Binding-site contacts:
Ligand atom C5 contacts residue ASN385 of chain 1.A at 3.6 Å.
Ligand atom C1 contacts residue SER387 of chain 1.A at 4.0 Å.
Ligand atom O6 contacts residue PRO313 of chain 1.A at 3.0 Å (h-bond).
Ligand atom C6 contacts residue PRO313 of chain 1.A at 3.8 Å (hydrophobic).
Ligand atom C1 contacts residue ASN385 of chain 1.A at 1.4 Å.
Ligand atom C2 contacts residue GLN388 of chain 1.A at 4.4 Å.
Ligand atom C1 contacts residue GLN388 of chain 1.A at 3.8 Å.
Ligand atom C8 contacts residue ASN385 of chain 1.A at 4.0 Å.
Ligand atom C3 contacts residue ASN385 of chain 1.A at 3.6 Å.
Ligand atom C2 contacts residue ASN385 of chain 1.A at 2.3 Å.
Ligand atom O5 contacts residue GLN388 of chain 1.A at 3.0 Å (h-bond).
Ligand atom O6 contacts residue GLN388 of chain 1.A at 2.8 Å (h-bond).
Ligand atom O5 contacts residue ASN385 of chain 1.A at 2.4 Å (h-bond).
Ligand atom C7 contacts residue ASN385 of chain 1.A at 3.3 Å.
Ligand atom O7 contacts residue ASN385 of chain 1.A at 3.8 Å.
Ligand atom C5 contacts residue SER387 of chain 1.A at 4.1 Å.
Ligand atom C6 contacts residue GLN388 of chain 1.A at 3.8 Å.
Ligand atom C5 contacts residue GLN388 of chain 1.A at 3.9 Å.
Ligand atom C6 contacts residue ILE315 of chain 1.A at 4.5 Å (hydrophobic).
Ligand atom N2 contacts residue ASN385 of chain 1.A at 2.8 Å (h-bond).
Ligand atom O5 contacts residue SER387 of chain 1.A at 3.9 Å.
Ligand atom C4 contacts residue ASN385 of chain 1.A at 4.1 Å.

A protein and the small-molecule ligand that binds it are described below.
Small molecule (SMILES): CC(=O)N[C@@H]1[C@@H](O)[C@H](O)[C@@H](CO)O[C@H]1O

Sequence of chain 1.A:
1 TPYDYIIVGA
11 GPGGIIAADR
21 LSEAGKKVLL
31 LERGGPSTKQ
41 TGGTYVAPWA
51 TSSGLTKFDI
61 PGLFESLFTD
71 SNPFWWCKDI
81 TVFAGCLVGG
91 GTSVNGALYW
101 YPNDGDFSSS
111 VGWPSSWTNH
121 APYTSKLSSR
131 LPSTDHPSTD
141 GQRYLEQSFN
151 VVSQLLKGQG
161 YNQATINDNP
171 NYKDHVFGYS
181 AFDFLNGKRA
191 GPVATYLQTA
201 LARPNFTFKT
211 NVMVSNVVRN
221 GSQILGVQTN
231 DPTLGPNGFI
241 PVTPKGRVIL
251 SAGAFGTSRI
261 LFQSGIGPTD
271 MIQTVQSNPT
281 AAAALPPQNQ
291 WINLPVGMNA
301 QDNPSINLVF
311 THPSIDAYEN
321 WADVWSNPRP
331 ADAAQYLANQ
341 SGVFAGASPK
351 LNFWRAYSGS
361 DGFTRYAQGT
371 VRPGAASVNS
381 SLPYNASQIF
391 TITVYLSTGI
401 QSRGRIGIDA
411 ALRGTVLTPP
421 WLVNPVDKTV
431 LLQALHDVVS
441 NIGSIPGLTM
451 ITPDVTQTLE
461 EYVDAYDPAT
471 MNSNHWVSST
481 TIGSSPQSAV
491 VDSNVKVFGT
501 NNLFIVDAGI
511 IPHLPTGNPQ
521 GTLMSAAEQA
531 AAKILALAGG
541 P